A small-molecule ligand and the protein it binds are described below.
Small molecule (SMILES): CC(=O)N[C@@H]1[C@@H](O)[C@H](O)[C@@H](CO)O[C@H]1O

Sequence of chain 1.A:
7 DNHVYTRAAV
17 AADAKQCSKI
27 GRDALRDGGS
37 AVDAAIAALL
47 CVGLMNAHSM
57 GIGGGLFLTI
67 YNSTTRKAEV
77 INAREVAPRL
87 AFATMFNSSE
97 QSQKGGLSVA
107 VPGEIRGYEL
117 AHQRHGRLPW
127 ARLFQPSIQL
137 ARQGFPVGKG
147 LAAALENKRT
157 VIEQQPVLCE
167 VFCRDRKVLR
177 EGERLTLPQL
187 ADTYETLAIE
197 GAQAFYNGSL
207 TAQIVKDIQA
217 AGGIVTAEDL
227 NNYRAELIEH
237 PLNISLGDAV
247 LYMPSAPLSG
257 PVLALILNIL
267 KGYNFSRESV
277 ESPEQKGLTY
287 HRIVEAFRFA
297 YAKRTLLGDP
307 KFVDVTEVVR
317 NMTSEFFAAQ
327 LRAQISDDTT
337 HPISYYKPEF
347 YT

Binding-site contacts:
Ligand atom C8 contacts residue ILE339 of chain 1.A at 3.9 Å (hydrophobic).
Ligand atom O7 contacts residue PRO338 of chain 1.A at 3.0 Å.
Ligand atom C2 contacts residue ASN131 of chain 1.B at 2.5 Å.
Ligand atom C6 contacts residue HIS337 of chain 1.A at 4.2 Å.
Ligand atom O5 contacts residue ASN131 of chain 1.B at 2.3 Å (h-bond).
Ligand atom C5 contacts residue ASN131 of chain 1.B at 3.6 Å.
Ligand atom C5 contacts residue HIS337 of chain 1.A at 3.7 Å.
Ligand atom O7 contacts residue ILE339 of chain 1.A at 2.7 Å (h-bond).
Ligand atom O7 contacts residue ASN131 of chain 1.B at 3.5 Å (h-bond).
Ligand atom C4 contacts residue ASN131 of chain 1.B at 4.2 Å.
Ligand atom O4 contacts residue HIS337 of chain 1.A at 4.0 Å.
Ligand atom C4 contacts residue HIS337 of chain 1.A at 4.5 Å.
Ligand atom O5 contacts residue HIS337 of chain 1.A at 4.5 Å.
Ligand atom C1 contacts residue ASN131 of chain 1.B at 1.4 Å.
Ligand atom C7 contacts residue PRO338 of chain 1.A at 4.1 Å (hydrophobic).
Ligand atom C3 contacts residue PRO338 of chain 1.A at 3.8 Å (hydrophobic).
Ligand atom O6 contacts residue THR336 of chain 1.A at 3.9 Å.
Ligand atom N2 contacts residue ASN131 of chain 1.B at 2.9 Å (h-bond).
Ligand atom O3 contacts residue PRO338 of chain 1.A at 4.3 Å.
Ligand atom C7 contacts residue ASN131 of chain 1.B at 3.4 Å.
Ligand atom C6 contacts residue THR336 of chain 1.A at 3.3 Å.
Ligand atom C4 contacts residue PRO338 of chain 1.A at 4.3 Å (hydrophobic).
Ligand atom C8 contacts residue ASN131 of chain 1.B at 4.5 Å.
Ligand atom C3 contacts residue ASN131 of chain 1.B at 3.8 Å.
Ligand atom O4 contacts residue PRO338 of chain 1.A at 3.8 Å.
Ligand atom C7 contacts residue ILE339 of chain 1.A at 3.8 Å (hydrophobic).
Ligand atom C5 contacts residue PRO338 of chain 1.A at 4.3 Å (hydrophobic).
Ligand atom O6 contacts residue HIS151 of chain 1.B at 2.6 Å (h-bond).
Ligand atom C6 contacts residue HIS151 of chain 1.B at 3.2 Å.

Sequence of chain 1.B:
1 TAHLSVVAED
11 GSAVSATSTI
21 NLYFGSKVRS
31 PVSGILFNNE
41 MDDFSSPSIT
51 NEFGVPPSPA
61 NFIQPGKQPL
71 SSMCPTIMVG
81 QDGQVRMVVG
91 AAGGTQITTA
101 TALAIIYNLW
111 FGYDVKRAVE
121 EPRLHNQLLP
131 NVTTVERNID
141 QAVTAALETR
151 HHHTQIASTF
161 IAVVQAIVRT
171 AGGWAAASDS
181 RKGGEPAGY